Sequence of chain 1.D:
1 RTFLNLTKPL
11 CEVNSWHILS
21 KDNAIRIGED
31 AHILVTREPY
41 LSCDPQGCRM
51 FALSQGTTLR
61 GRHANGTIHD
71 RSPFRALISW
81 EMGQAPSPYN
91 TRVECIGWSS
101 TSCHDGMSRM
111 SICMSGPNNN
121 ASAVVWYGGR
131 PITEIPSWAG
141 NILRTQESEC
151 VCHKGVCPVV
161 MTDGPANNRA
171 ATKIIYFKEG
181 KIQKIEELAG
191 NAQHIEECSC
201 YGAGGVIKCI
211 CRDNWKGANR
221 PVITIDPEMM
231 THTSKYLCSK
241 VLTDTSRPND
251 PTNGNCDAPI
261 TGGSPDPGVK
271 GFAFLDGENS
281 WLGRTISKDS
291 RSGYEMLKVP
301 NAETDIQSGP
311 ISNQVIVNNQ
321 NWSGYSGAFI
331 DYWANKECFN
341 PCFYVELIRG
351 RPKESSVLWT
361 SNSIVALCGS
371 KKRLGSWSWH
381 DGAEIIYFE

Sequence of chain 1.B:
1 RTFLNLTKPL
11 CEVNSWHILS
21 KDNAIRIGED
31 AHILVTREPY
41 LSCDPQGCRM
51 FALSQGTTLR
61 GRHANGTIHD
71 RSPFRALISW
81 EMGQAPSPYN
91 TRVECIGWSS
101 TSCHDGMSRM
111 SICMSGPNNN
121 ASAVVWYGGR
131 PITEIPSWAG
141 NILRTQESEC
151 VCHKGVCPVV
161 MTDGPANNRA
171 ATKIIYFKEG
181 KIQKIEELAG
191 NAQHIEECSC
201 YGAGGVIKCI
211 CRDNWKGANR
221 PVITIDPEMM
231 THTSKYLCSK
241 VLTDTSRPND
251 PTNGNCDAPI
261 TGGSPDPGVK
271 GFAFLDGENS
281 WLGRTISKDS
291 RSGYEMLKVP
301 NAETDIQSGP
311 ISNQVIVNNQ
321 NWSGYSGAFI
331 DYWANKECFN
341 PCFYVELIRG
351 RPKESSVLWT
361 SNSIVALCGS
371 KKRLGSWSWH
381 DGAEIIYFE

Binding-site contacts:
Ligand atom C5 contacts residue ASN65 of chain 1.D at 3.6 Å.
Ligand atom C1 contacts residue TYR387 of chain 1.B at 3.9 Å (hydrophobic).
Ligand atom C8 contacts residue LEU358 of chain 1.D at 3.7 Å (hydrophobic).
Ligand atom O5 contacts residue ASN65 of chain 1.D at 2.2 Å (h-bond).
Ligand atom C7 contacts residue LEU358 of chain 1.D at 3.9 Å (hydrophobic).
Ligand atom O7 contacts residue ASN65 of chain 1.D at 3.3 Å (h-bond).
Ligand atom C7 contacts residue ASN65 of chain 1.D at 3.4 Å.
Ligand atom O7 contacts residue TYR387 of chain 1.B at 3.3 Å.
Ligand atom C2 contacts residue TYR387 of chain 1.B at 4.2 Å (hydrophobic).
Ligand atom O5 contacts residue TYR387 of chain 1.B at 4.0 Å.
Ligand atom C3 contacts residue ASN65 of chain 1.D at 3.8 Å.
Ligand atom C2 contacts residue ASN65 of chain 1.D at 2.5 Å.
Ligand atom C4 contacts residue ASN65 of chain 1.D at 4.2 Å.
Ligand atom N2 contacts residue ASN65 of chain 1.D at 3.0 Å (h-bond).
Ligand atom C1 contacts residue ASN65 of chain 1.D at 1.4 Å.
Ligand atom N2 contacts residue LEU358 of chain 1.D at 4.0 Å.

This protein binds this small molecule.
Small molecule (SMILES): CC(=O)N[C@H]1[C@H](O[C@H]2[C@H](O)[C@@H](NC(C)=O)CO[C@@H]2CO)O[C@H](CO)[C@@H](O)[C@@H]1O